Binding-site contacts:
Ligand atom OAB contacts residue NAP1 of chain 1.B at 3.1 Å.
Ligand atom CAF contacts residue PHE311 of chain 1.A at 3.7 Å (hydrophobic).
Ligand atom CAL contacts residue LEU54 of chain 1.A at 3.9 Å (hydrophobic).
Ligand atom CAM contacts residue ASN167 of chain 1.A at 3.4 Å.
Ligand atom OAC contacts residue ASN167 of chain 1.A at 3.4 Å (h-bond).
Ligand atom CAE contacts residue TYR319 of chain 1.A at 3.8 Å (hydrophobic).
Ligand atom CAA contacts residue NAP1 of chain 1.B at 3.5 Å.
Ligand atom OAC contacts residue HIS117 of chain 1.A at 3.6 Å.
Ligand atom OAB contacts residue TYR55 of chain 1.A at 2.7 Å (h-bond).
Ligand atom CAM contacts residue TYR216 of chain 1.A at 3.6 Å (hydrophobic).
Ligand atom CAH contacts residue TRP227 of chain 1.A at 3.8 Å (hydrophobic).
Ligand atom CAL contacts residue NAP1 of chain 1.B at 3.5 Å.
Ligand atom CAN contacts residue TYR216 of chain 1.A at 3.6 Å (hydrophobic).
Ligand atom CAO contacts residue PHE311 of chain 1.A at 3.6 Å (hydrophobic).
Ligand atom CAA contacts residue TYR55 of chain 1.A at 3.4 Å (hydrophobic).
Ligand atom CAL contacts residue HIS117 of chain 1.A at 3.6 Å.
Ligand atom OAC contacts residue NAP1 of chain 1.B at 3.7 Å.
Ligand atom OAD contacts residue TRP86 of chain 1.A at 3.4 Å.
Ligand atom CAE contacts residue PHE306 of chain 1.A at 3.5 Å (hydrophobic).
Ligand atom CAK contacts residue PHE311 of chain 1.A at 3.4 Å (hydrophobic).
Ligand atom CAF contacts residue TYR317 of chain 1.A at 3.7 Å (hydrophobic).
Ligand atom CAR contacts residue LEU54 of chain 1.A at 3.5 Å (hydrophobic).
Ligand atom CAE contacts residue TYR317 of chain 1.A at 3.4 Å (hydrophobic).
Ligand atom CAH contacts residue LEU54 of chain 1.A at 3.4 Å (hydrophobic).
Ligand atom NAP contacts residue TYR55 of chain 1.A at 3.8 Å.
Ligand atom CAF contacts residue PHE306 of chain 1.A at 3.8 Å (hydrophobic).
Ligand atom OAD contacts residue PHE311 of chain 1.A at 3.5 Å.
Ligand atom CAN contacts residue ASN167 of chain 1.A at 3.5 Å.
Ligand atom CAQ contacts residue TYR55 of chain 1.A at 3.6 Å (hydrophobic).
Ligand atom CAG contacts residue LEU54 of chain 1.A at 3.7 Å (hydrophobic).
Ligand atom CAQ contacts residue HIS117 of chain 1.A at 3.8 Å.
Ligand atom OAC contacts residue SER118 of chain 1.A at 3.4 Å.
Ligand atom CAU contacts residue MET120 of chain 1.A at 3.7 Å (hydrophobic).
Ligand atom OAB contacts residue HIS117 of chain 1.A at 2.9 Å (h-bond).
Ligand atom CAA contacts residue TYR24 of chain 1.A at 3.5 Å (hydrophobic).
Ligand atom NAP contacts residue NAP1 of chain 1.B at 3.9 Å.
Ligand atom CAG contacts residue TRP227 of chain 1.A at 3.4 Å (hydrophobic).
Ligand atom CAJ contacts residue TYR319 of chain 1.A at 3.5 Å (hydrophobic).
Ligand atom CAQ contacts residue NAP1 of chain 1.B at 3.5 Å.
Ligand atom CAO contacts residue MET120 of chain 1.A at 3.8 Å (hydrophobic).

A protein and the small-molecule ligand that binds it are described below.
Small molecule (SMILES): CNC(=O)c1cccc(S(=O)(=O)N2CCc3ccccc3C2)c1

Sequence of chain 1.A:
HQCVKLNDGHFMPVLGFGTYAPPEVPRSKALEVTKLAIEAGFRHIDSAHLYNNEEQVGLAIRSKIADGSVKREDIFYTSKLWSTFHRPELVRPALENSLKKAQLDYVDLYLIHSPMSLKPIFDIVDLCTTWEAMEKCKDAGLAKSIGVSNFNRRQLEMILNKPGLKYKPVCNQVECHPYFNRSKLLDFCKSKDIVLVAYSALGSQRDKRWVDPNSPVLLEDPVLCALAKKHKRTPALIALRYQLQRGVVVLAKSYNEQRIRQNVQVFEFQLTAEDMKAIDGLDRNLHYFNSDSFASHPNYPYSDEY